Sequence of chain 4.E:
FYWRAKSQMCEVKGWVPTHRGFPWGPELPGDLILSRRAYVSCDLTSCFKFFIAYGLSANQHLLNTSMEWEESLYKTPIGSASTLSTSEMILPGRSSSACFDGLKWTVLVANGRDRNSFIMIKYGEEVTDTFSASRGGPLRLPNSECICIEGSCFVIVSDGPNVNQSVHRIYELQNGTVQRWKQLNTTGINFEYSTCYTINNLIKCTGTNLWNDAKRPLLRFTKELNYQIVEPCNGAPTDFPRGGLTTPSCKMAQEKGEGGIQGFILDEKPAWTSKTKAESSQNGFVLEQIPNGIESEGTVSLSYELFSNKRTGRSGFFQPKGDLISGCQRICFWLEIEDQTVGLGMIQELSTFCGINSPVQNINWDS

Sequence of chain 2.E:
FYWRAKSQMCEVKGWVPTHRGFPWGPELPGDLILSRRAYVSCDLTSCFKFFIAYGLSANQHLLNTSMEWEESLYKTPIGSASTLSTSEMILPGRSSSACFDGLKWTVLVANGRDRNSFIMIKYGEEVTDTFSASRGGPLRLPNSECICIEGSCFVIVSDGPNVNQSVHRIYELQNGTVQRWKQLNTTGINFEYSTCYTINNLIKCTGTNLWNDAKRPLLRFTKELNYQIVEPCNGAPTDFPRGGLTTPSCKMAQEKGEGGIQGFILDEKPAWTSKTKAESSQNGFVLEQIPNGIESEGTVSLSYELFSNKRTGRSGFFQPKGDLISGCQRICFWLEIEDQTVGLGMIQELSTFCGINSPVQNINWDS

This protein binds this small molecule.
Small molecule (SMILES): CC(=O)N[C@@H]1[C@@H](O)[C@H](O)[C@@H](CO)O[C@H]1O

Binding-site contacts:
Ligand atom C6 contacts residue LEU330 of chain 4.E at 4.3 Å (hydrophobic).
Ligand atom C1 contacts residue ASN181 of chain 2.E at 1.4 Å.
Ligand atom C3 contacts residue ASN181 of chain 2.E at 3.7 Å.
Ligand atom N2 contacts residue GOL1 of chain 2.AB at 3.9 Å.
Ligand atom O5 contacts residue ILE331 of chain 4.E at 3.8 Å.
Ligand atom C3 contacts residue TYR8 of chain 2.E at 4.0 Å (hydrophobic).
Ligand atom C1 contacts residue TYR8 of chain 2.E at 4.2 Å (hydrophobic).
Ligand atom C1 contacts residue GOL1 of chain 2.AB at 4.2 Å.
Ligand atom C8 contacts residue GLN180 of chain 2.E at 3.7 Å.
Ligand atom C7 contacts residue GOL1 of chain 2.AB at 3.4 Å.
Ligand atom C4 contacts residue ASN181 of chain 2.E at 4.1 Å.
Ligand atom C8 contacts residue TYR8 of chain 2.E at 3.6 Å (hydrophobic).
Ligand atom C3 contacts residue GOL1 of chain 2.AB at 4.3 Å.
Ligand atom O7 contacts residue ASN181 of chain 2.E at 3.6 Å (h-bond).
Ligand atom C8 contacts residue GLY157 of chain 2.E at 3.5 Å.
Ligand atom O5 contacts residue GOL1 of chain 2.AB at 4.5 Å.
Ligand atom N2 contacts residue ASN181 of chain 2.E at 2.9 Å (h-bond).
Ligand atom C2 contacts residue TYR8 of chain 2.E at 3.9 Å (hydrophobic).
Ligand atom O7 contacts residue GLN180 of chain 2.E at 3.0 Å (h-bond).
Ligand atom C7 contacts residue ASN181 of chain 2.E at 3.4 Å.
Ligand atom C5 contacts residue ASN181 of chain 2.E at 3.6 Å.
Ligand atom C2 contacts residue ASN181 of chain 2.E at 2.3 Å.
Ligand atom O5 contacts residue ASN181 of chain 2.E at 2.3 Å (h-bond).
Ligand atom C2 contacts residue GOL1 of chain 2.AB at 3.4 Å.
Ligand atom N2 contacts residue TYR8 of chain 2.E at 2.9 Å (h-bond).
Ligand atom C7 contacts residue GLN180 of chain 2.E at 3.8 Å.
Ligand atom C7 contacts residue TYR8 of chain 2.E at 3.7 Å (hydrophobic).
Ligand atom C8 contacts residue ASN181 of chain 2.E at 4.3 Å.
Ligand atom C1 contacts residue ILE331 of chain 4.E at 4.0 Å (hydrophobic).
Ligand atom O7 contacts residue GOL1 of chain 2.AB at 2.3 Å (h-bond).
Ligand atom O3 contacts residue GOL1 of chain 2.AB at 4.1 Å.